Sequence of chain 1.A:
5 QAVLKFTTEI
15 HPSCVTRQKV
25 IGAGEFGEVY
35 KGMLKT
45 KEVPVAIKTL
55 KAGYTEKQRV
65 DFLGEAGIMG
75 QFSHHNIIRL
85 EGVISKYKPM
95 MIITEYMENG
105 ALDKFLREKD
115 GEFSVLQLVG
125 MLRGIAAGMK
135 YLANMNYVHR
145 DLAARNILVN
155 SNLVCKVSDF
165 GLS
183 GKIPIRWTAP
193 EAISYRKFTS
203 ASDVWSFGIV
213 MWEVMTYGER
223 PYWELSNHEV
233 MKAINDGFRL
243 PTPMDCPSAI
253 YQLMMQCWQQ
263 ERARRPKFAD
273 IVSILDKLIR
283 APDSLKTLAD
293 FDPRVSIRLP

Binding-site contacts:
Ligand atom FBJ contacts residue ASP163 of chain 1.A at 3.7 Å.
Ligand atom OBH contacts residue PHE164 of chain 1.A at 3.3 Å.
Ligand atom NAQ contacts residue THR98 of chain 1.A at 3.0 Å (h-bond).
Ligand atom CBB contacts residue TYR100 of chain 1.A at 3.4 Å (hydrophobic).
Ligand atom CAZ contacts residue LEU152 of chain 1.A at 3.6 Å (hydrophobic).
Ligand atom NAY contacts residue PHE164 of chain 1.A at 3.6 Å.
Ligand atom FBL contacts residue PHE76 of chain 1.A at 3.7 Å.
Ligand atom CAF contacts residue GLU69 of chain 1.A at 3.2 Å.
Ligand atom OAI contacts residue SER162 of chain 1.A at 3.5 Å.
Ligand atom CAG contacts residue ASP163 of chain 1.A at 3.2 Å.
Ligand atom NAW contacts residue PHE164 of chain 1.A at 3.4 Å.
Ligand atom CAB contacts residue THR98 of chain 1.A at 3.5 Å.
Ligand atom CBB contacts residue MET101 of chain 1.A at 3.4 Å (hydrophobic).
Ligand atom CAC contacts residue THR98 of chain 1.A at 3.5 Å.
Ligand atom CAK contacts residue ASP163 of chain 1.A at 3.5 Å.
Ligand atom FBK contacts residue ILE81 of chain 1.A at 3.4 Å.
Ligand atom NAS contacts residue ALA50 of chain 1.A at 3.2 Å.
Ligand atom CAJ contacts residue GLU69 of chain 1.A at 3.6 Å.
Ligand atom NAH contacts residue GLU69 of chain 1.A at 2.9 Å (salt-bridge).
Ligand atom OAI contacts residue ASP163 of chain 1.A at 2.9 Å (salt-bridge).
Ligand atom NBA contacts residue MET101 of chain 1.A at 2.9 Å (h-bond).
Ligand atom CAR contacts residue PHE164 of chain 1.A at 3.6 Å (hydrophobic).
Ligand atom FBK contacts residue VAL161 of chain 1.A at 3.6 Å.
Ligand atom CAE contacts residue MET73 of chain 1.A at 3.6 Å (hydrophobic).
Ligand atom NAH contacts residue ASP163 of chain 1.A at 3.3 Å (salt-bridge).
Ligand atom CAV contacts residue PHE164 of chain 1.A at 3.5 Å (hydrophobic).
Ligand atom FBJ contacts residue HIS143 of chain 1.A at 3.7 Å.
Ligand atom CAR contacts residue ALA50 of chain 1.A at 3.5 Å (hydrophobic).
Ligand atom CAJ contacts residue ASP163 of chain 1.A at 3.7 Å.
Ligand atom CAD contacts residue ILE82 of chain 1.A at 3.6 Å (hydrophobic).
Ligand atom NAH contacts residue MET73 of chain 1.A at 3.4 Å (h-bond).
Ligand atom FBJ contacts residue SER162 of chain 1.A at 3.2 Å.
Ligand atom CAF contacts residue MET73 of chain 1.A at 3.6 Å (hydrophobic).
Ligand atom CAO contacts residue GLU69 of chain 1.A at 3.3 Å.
Ligand atom CAM contacts residue TYR141 of chain 1.A at 3.4 Å (hydrophobic).
Ligand atom NAQ contacts residue ALA50 of chain 1.A at 3.7 Å.
Ligand atom CAN contacts residue TYR141 of chain 1.A at 3.4 Å (hydrophobic).
Ligand atom NBA contacts residue TYR100 of chain 1.A at 3.3 Å.
Ligand atom CAG contacts residue MET73 of chain 1.A at 3.6 Å (hydrophobic).
Ligand atom FBJ contacts residue VAL161 of chain 1.A at 3.7 Å.

This small molecule binds to this protein.
Small molecule (SMILES): Cc1ccc(C(=O)Nc2cccc(C(F)(F)F)c2)cc1Nc1nc(N2CC[C@H](O)C2)nc(-n2ccnc2)n1